The protein below binds the small molecule below.
Small molecule (SMILES): N[C@@H](Cc1ccc(O)c(F)c1)C(=O)O

Binding-site contacts:
Ligand atom CB contacts residue TYR130 of chain 1.E at 3.6 Å (hydrophobic).
Ligand atom CZ contacts residue LEU142 of chain 1.E at 3.7 Å (hydrophobic).
Ligand atom CE2 contacts residue LEU145 of chain 1.E at 3.8 Å (hydrophobic).
Ligand atom CB contacts residue LEU142 of chain 1.E at 3.5 Å (hydrophobic).
Ligand atom F contacts residue TYR181 of chain 1.D at 3.9 Å.
Ligand atom CE1 contacts residue LEU142 of chain 1.E at 3.9 Å (hydrophobic).
Ligand atom OXT contacts residue TYR130 of chain 1.E at 2.7 Å (h-bond).
Ligand atom CZ contacts residue FMN1 of chain 1.O at 3.4 Å.
Ligand atom CE2 contacts residue LEU142 of chain 1.E at 3.7 Å (hydrophobic).
Ligand atom CE1 contacts residue ALA99 of chain 1.D at 3.9 Å (hydrophobic).
Ligand atom C contacts residue TYR130 of chain 1.E at 3.8 Å (hydrophobic).
Ligand atom OH contacts residue GLY98 of chain 1.D at 3.7 Å.
Ligand atom OH contacts residue LEU145 of chain 1.E at 3.8 Å.
Ligand atom CD2 contacts residue FMN1 of chain 1.O at 3.1 Å.
Ligand atom OXT contacts residue ASN148 of chain 1.E at 3.7 Å.
Ligand atom OH contacts residue FMN1 of chain 1.O at 2.4 Å (h-bond).
Ligand atom CZ contacts residue ALA99 of chain 1.D at 3.6 Å (hydrophobic).
Ligand atom CE2 contacts residue FMN1 of chain 1.O at 3.1 Å.
Ligand atom OXT contacts residue LYS151 of chain 1.E at 2.6 Å (salt-bridge).
Ligand atom N contacts residue GLU126 of chain 1.E at 2.8 Å (salt-bridge).
Ligand atom CA contacts residue FMN1 of chain 1.O at 3.6 Å.
Ligand atom OXT contacts residue THR147 of chain 1.E at 3.8 Å.
Ligand atom N contacts residue FMN1 of chain 1.O at 2.8 Å (h-bond).
Ligand atom O contacts residue GLU126 of chain 1.E at 3.5 Å (salt-bridge).
Ligand atom CD2 contacts residue LEU142 of chain 1.E at 3.8 Å (hydrophobic).
Ligand atom O contacts residue FMN1 of chain 1.O at 2.9 Å (h-bond).
Ligand atom OH contacts residue ALA99 of chain 1.D at 2.7 Å (h-bond).
Ligand atom CA contacts residue GLU126 of chain 1.E at 3.2 Å.
Ligand atom N contacts residue ALA208 of chain 1.E at 3.2 Å (h-bond).
Ligand atom F contacts residue GLY98 of chain 1.D at 3.6 Å.
Ligand atom CE1 contacts residue FMN1 of chain 1.O at 3.7 Å.
Ligand atom CD1 contacts residue TRP138 of chain 1.E at 3.8 Å (hydrophobic).
Ligand atom C contacts residue LYS151 of chain 1.E at 3.1 Å.
Ligand atom F contacts residue ALA99 of chain 1.D at 3.4 Å.
Ligand atom O contacts residue LYS151 of chain 1.E at 3.0 Å (salt-bridge).
Ligand atom C contacts residue FMN1 of chain 1.O at 3.4 Å.
Ligand atom CG contacts residue FMN1 of chain 1.O at 3.6 Å.
Ligand atom C contacts residue GLU126 of chain 1.E at 3.6 Å.
Ligand atom CD1 contacts residue FMN1 of chain 1.O at 3.7 Å.
Ligand atom CG contacts residue LEU142 of chain 1.E at 3.6 Å (hydrophobic).

Sequence of chain 1.D:
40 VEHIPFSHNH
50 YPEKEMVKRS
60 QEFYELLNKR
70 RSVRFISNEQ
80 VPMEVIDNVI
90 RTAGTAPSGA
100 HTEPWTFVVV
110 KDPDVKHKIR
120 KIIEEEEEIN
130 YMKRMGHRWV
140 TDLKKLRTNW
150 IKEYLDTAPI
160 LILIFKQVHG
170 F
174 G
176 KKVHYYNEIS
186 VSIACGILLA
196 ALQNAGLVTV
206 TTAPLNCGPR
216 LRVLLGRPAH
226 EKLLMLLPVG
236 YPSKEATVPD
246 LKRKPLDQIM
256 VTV

Sequence of chain 1.E:
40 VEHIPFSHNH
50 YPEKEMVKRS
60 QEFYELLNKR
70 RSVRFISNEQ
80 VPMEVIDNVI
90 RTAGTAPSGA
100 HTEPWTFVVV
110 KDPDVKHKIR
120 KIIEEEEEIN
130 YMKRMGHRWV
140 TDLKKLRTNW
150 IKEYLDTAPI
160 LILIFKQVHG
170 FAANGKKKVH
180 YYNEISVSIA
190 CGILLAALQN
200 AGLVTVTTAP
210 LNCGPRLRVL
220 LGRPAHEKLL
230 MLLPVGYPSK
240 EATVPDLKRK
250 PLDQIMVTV